Sequence of chain 2.A:
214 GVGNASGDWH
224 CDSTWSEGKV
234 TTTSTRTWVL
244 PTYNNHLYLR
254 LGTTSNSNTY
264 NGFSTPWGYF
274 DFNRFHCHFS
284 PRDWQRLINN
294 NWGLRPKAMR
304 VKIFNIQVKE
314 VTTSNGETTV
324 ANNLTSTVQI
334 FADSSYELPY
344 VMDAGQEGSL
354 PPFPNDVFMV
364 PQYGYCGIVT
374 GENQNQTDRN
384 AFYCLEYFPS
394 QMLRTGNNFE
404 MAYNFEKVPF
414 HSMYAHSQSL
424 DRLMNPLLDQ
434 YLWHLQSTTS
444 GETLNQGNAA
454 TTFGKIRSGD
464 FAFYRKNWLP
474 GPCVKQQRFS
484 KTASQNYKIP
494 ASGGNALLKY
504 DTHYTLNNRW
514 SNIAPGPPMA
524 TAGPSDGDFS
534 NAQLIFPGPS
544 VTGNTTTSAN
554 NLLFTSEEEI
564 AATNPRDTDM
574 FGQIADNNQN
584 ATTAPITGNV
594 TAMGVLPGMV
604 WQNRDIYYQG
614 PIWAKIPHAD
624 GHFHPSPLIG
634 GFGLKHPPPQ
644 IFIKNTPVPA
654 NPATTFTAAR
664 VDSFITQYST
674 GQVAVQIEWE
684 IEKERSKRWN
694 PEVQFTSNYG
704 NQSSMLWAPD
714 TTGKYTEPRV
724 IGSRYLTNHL

The small molecule below binds the protein below.
Small molecule (SMILES): Nc1ncnc2c1ncn2[C@H]1C[C@H](O)[C@@H](COP(=O)(O)O)O1

Sequence of chain 22.A:
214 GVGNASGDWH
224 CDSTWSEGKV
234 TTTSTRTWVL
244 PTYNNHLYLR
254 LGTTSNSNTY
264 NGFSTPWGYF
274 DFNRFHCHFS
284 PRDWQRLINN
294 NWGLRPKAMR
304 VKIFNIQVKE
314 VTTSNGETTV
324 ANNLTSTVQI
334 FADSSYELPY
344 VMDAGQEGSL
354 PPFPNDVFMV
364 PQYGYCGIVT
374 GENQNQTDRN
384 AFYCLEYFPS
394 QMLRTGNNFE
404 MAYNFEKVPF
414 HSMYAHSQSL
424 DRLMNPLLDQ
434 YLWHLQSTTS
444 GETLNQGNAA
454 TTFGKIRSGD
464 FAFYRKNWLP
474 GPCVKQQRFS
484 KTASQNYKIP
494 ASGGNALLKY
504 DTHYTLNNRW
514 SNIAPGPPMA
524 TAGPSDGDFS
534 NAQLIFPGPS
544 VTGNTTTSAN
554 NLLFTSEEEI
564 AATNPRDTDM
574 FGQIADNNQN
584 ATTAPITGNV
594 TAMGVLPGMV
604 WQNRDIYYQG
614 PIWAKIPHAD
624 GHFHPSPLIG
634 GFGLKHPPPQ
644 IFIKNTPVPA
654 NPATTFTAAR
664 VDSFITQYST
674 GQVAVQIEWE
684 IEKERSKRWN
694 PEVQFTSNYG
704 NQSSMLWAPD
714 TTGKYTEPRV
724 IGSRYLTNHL

Binding-site contacts:
Ligand atom C4 contacts residue PRO628 of chain 2.A at 3.0 Å (hydrophobic).
Ligand atom C2' contacts residue HIS627 of chain 2.A at 3.2 Å.
Ligand atom P contacts residue HIS625 of chain 22.A at 3.9 Å.
Ligand atom C8 contacts residue PRO412 of chain 2.A at 4.3 Å (hydrophobic).
Ligand atom C5 contacts residue PRO628 of chain 2.A at 2.7 Å (hydrophobic).
Ligand atom C3' contacts residue HIS627 of chain 2.A at 4.3 Å.
Ligand atom N1 contacts residue VAL411 of chain 2.A at 4.3 Å.
Ligand atom N7 contacts residue HIS627 of chain 2.A at 4.1 Å.
Ligand atom N6 contacts residue PHE635 of chain 2.A at 3.7 Å.
Ligand atom N7 contacts residue SER629 of chain 2.A at 3.1 Å (h-bond).
Ligand atom N7 contacts residue PRO412 of chain 2.A at 4.3 Å.
Ligand atom C6 contacts residue SER629 of chain 2.A at 3.5 Å.
Ligand atom O1P contacts residue HIS625 of chain 22.A at 2.8 Å (h-bond).
Ligand atom N1 contacts residue PRO628 of chain 2.A at 3.2 Å (h-bond).
Ligand atom C2' contacts residue PRO628 of chain 2.A at 3.6 Å (hydrophobic).
Ligand atom C4 contacts residue PRO412 of chain 2.A at 4.1 Å (hydrophobic).
Ligand atom O3' contacts residue PRO628 of chain 2.A at 4.1 Å.
Ligand atom N6 contacts residue GLY634 of chain 2.A at 3.8 Å.
Ligand atom C6 contacts residue GLY636 of chain 2.A at 3.6 Å.
Ligand atom N6 contacts residue SER629 of chain 2.A at 3.0 Å (h-bond).
Ligand atom N6 contacts residue GLY636 of chain 2.A at 3.2 Å (h-bond).
Ligand atom N3 contacts residue PRO628 of chain 2.A at 3.5 Å (h-bond).
Ligand atom N9 contacts residue PRO628 of chain 2.A at 3.7 Å.
Ligand atom C2 contacts residue PRO628 of chain 2.A at 3.5 Å (hydrophobic).
Ligand atom N9 contacts residue PRO412 of chain 2.A at 4.2 Å.
Ligand atom C8 contacts residue HIS627 of chain 2.A at 3.5 Å.
Ligand atom C2 contacts residue GLY636 of chain 2.A at 3.2 Å.
Ligand atom C6 contacts residue PRO412 of chain 2.A at 4.3 Å (hydrophobic).
Ligand atom N6 contacts residue PRO628 of chain 2.A at 3.4 Å (h-bond).
Ligand atom N7 contacts residue ASN606 of chain 2.A at 4.2 Å.
Ligand atom C8 contacts residue SER629 of chain 2.A at 4.2 Å.
Ligand atom C1' contacts residue PRO628 of chain 2.A at 3.9 Å (hydrophobic).
Ligand atom C5 contacts residue PRO412 of chain 2.A at 4.2 Å (hydrophobic).
Ligand atom N1 contacts residue GLY636 of chain 2.A at 2.9 Å (h-bond).
Ligand atom C6 contacts residue PRO628 of chain 2.A at 2.8 Å (hydrophobic).
Ligand atom C8 contacts residue PRO628 of chain 2.A at 3.8 Å (hydrophobic).
Ligand atom N7 contacts residue PRO628 of chain 2.A at 3.3 Å (h-bond).
Ligand atom C5 contacts residue SER629 of chain 2.A at 3.5 Å.
Ligand atom C1' contacts residue HIS627 of chain 2.A at 4.3 Å.
Ligand atom O2P contacts residue ASP623 of chain 22.A at 3.2 Å (salt-bridge).